Sequence of chain 48.A:
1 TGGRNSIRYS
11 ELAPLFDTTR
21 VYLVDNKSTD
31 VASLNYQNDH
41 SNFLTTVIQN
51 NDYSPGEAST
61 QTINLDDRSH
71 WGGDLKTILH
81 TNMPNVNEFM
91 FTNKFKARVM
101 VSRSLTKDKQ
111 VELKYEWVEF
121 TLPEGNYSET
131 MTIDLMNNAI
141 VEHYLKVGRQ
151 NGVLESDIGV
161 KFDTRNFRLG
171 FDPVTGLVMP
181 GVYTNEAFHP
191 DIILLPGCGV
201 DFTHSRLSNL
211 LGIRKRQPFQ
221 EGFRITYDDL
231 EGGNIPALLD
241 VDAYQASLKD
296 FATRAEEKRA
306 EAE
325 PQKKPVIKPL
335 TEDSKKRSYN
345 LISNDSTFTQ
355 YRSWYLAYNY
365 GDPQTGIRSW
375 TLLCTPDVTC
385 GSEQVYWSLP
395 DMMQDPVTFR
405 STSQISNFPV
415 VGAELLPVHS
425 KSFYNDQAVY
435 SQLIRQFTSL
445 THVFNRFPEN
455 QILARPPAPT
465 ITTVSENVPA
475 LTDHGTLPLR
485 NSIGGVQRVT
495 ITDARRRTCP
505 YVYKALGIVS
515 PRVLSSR

Binding-site contacts:
Ligand atom O1S contacts residue ARG98 of chain 48.A at 3.6 Å.
Ligand atom C3 contacts residue ARG224 of chain 48.A at 3.5 Å.
Ligand atom C3 contacts residue TRP117 of chain 48.A at 3.5 Å (hydrophobic).
Ligand atom O1S contacts residue ASP228 of chain 48.A at 3.6 Å.
Ligand atom S1 contacts residue ARG98 of chain 48.A at 4.4 Å.
Ligand atom O1S contacts residue THR226 of chain 48.A at 4.3 Å.
Ligand atom C1 contacts residue ARG224 of chain 48.A at 3.8 Å.
Ligand atom C14 contacts residue ARG224 of chain 48.A at 4.5 Å.
Ligand atom N1 contacts residue TRP117 of chain 48.A at 4.1 Å.
Ligand atom C3 contacts residue ARG98 of chain 48.A at 3.2 Å.
Ligand atom O3S contacts residue THR226 of chain 48.A at 4.0 Å.
Ligand atom C13 contacts residue ARG224 of chain 48.A at 4.2 Å.
Ligand atom C1 contacts residue ARG98 of chain 48.A at 3.2 Å.
Ligand atom C15 contacts residue ARG224 of chain 48.A at 3.3 Å.
Ligand atom C2 contacts residue ARG98 of chain 48.A at 3.4 Å.
Ligand atom C15 contacts residue TRP117 of chain 48.A at 4.2 Å (hydrophobic).
Ligand atom C16 contacts residue TRP117 of chain 48.A at 3.7 Å (hydrophobic).
Ligand atom C2 contacts residue ARG224 of chain 48.A at 3.8 Å.
Ligand atom C16 contacts residue ARG224 of chain 48.A at 4.0 Å.
Ligand atom N1 contacts residue ARG98 of chain 48.A at 4.3 Å.
Ligand atom N1 contacts residue ARG224 of chain 48.A at 4.2 Å.

This protein binds this small molecule.
Small molecule (SMILES): CCCCCCCCCCCC[N+](C)(C)CCCS(=O)(=O)O